This protein binds this small molecule.
Small molecule (SMILES): Nc1ncnc2c1ncn2[C@H]1C[C@H](O)[C@@H](COP(=O)(O)O)O1

Sequence of chain 15.A:
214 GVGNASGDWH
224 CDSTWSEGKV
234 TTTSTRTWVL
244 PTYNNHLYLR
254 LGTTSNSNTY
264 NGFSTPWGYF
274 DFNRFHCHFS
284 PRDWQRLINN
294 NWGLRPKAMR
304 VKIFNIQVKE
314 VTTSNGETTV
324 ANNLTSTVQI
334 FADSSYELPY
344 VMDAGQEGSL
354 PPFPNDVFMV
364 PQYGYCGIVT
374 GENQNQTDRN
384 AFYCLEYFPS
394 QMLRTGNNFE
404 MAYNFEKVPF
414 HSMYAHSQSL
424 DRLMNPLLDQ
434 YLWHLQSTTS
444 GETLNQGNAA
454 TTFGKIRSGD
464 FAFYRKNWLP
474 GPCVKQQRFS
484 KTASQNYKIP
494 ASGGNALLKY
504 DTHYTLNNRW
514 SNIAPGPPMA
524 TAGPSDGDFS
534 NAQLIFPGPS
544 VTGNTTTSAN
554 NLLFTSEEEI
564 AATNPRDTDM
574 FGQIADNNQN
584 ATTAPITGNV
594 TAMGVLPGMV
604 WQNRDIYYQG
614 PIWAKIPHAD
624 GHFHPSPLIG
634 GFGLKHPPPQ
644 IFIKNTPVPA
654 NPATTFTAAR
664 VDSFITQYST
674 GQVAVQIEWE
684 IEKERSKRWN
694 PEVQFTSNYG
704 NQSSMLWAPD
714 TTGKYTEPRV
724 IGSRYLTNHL

Sequence of chain 28.A:
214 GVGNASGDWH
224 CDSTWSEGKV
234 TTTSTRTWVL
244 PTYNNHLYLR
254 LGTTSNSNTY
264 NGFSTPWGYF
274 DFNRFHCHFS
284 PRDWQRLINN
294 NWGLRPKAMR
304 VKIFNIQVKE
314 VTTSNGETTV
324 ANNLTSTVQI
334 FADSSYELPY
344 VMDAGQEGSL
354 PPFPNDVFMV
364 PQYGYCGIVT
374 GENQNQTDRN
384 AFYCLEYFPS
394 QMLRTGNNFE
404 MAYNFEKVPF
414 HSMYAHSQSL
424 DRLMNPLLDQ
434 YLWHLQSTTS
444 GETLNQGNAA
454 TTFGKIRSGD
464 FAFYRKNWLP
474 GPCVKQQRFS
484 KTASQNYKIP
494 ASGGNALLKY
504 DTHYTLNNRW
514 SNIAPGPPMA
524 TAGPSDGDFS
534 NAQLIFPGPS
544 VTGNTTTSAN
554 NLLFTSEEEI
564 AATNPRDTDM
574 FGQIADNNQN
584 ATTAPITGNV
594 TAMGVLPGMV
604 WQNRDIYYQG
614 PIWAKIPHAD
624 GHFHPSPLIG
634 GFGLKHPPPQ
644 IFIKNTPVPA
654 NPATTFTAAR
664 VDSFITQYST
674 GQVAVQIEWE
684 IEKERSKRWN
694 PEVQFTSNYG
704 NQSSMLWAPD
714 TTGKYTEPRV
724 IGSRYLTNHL

Binding-site contacts:
Ligand atom C4 contacts residue PRO412 of chain 15.A at 4.1 Å (hydrophobic).
Ligand atom C6 contacts residue GLY636 of chain 15.A at 3.6 Å.
Ligand atom N1 contacts residue VAL411 of chain 15.A at 4.3 Å.
Ligand atom N7 contacts residue ASN606 of chain 15.A at 4.2 Å.
Ligand atom P contacts residue HIS625 of chain 28.A at 3.9 Å.
Ligand atom C3' contacts residue HIS627 of chain 15.A at 4.3 Å.
Ligand atom C2 contacts residue PRO628 of chain 15.A at 3.5 Å (hydrophobic).
Ligand atom C2' contacts residue PRO628 of chain 15.A at 3.6 Å (hydrophobic).
Ligand atom N7 contacts residue HIS627 of chain 15.A at 4.1 Å.
Ligand atom C8 contacts residue PRO628 of chain 15.A at 3.8 Å (hydrophobic).
Ligand atom O1P contacts residue HIS625 of chain 28.A at 2.8 Å (h-bond).
Ligand atom N6 contacts residue GLY634 of chain 15.A at 3.8 Å.
Ligand atom C5 contacts residue PRO412 of chain 15.A at 4.2 Å (hydrophobic).
Ligand atom C6 contacts residue SER629 of chain 15.A at 3.5 Å.
Ligand atom N7 contacts residue PRO412 of chain 15.A at 4.3 Å.
Ligand atom C5 contacts residue SER629 of chain 15.A at 3.5 Å.
Ligand atom N1 contacts residue GLY636 of chain 15.A at 2.9 Å (h-bond).
Ligand atom C8 contacts residue SER629 of chain 15.A at 4.2 Å.
Ligand atom N6 contacts residue PHE635 of chain 15.A at 3.7 Å.
Ligand atom N3 contacts residue PRO628 of chain 15.A at 3.5 Å (h-bond).
Ligand atom N7 contacts residue SER629 of chain 15.A at 3.1 Å (h-bond).
Ligand atom C5 contacts residue PRO628 of chain 15.A at 2.7 Å (hydrophobic).
Ligand atom O2P contacts residue ASP623 of chain 28.A at 3.2 Å (salt-bridge).
Ligand atom N6 contacts residue SER629 of chain 15.A at 3.0 Å (h-bond).
Ligand atom C1' contacts residue PRO628 of chain 15.A at 3.9 Å (hydrophobic).
Ligand atom C8 contacts residue HIS627 of chain 15.A at 3.5 Å.
Ligand atom N7 contacts residue PRO628 of chain 15.A at 3.3 Å (h-bond).
Ligand atom N9 contacts residue PRO412 of chain 15.A at 4.2 Å.
Ligand atom C4 contacts residue PRO628 of chain 15.A at 3.0 Å (hydrophobic).
Ligand atom C6 contacts residue PRO628 of chain 15.A at 2.8 Å (hydrophobic).
Ligand atom C8 contacts residue PRO412 of chain 15.A at 4.3 Å (hydrophobic).
Ligand atom N6 contacts residue PRO628 of chain 15.A at 3.4 Å (h-bond).
Ligand atom C2' contacts residue HIS627 of chain 15.A at 3.2 Å.
Ligand atom C1' contacts residue HIS627 of chain 15.A at 4.3 Å.
Ligand atom N6 contacts residue GLY636 of chain 15.A at 3.2 Å (h-bond).
Ligand atom N9 contacts residue PRO628 of chain 15.A at 3.7 Å.
Ligand atom O3' contacts residue PRO628 of chain 15.A at 4.1 Å.
Ligand atom C6 contacts residue PRO412 of chain 15.A at 4.3 Å (hydrophobic).
Ligand atom N1 contacts residue PRO628 of chain 15.A at 3.2 Å (h-bond).
Ligand atom C2 contacts residue GLY636 of chain 15.A at 3.2 Å.